A protein and the small-molecule ligand that binds it are described below.
Small molecule (SMILES): CC(=O)N[C@H]1[C@H](O[C@H]2[C@H](O)[C@@H](NC(C)=O)CO[C@@H]2CO)O[C@H](CO)[C@@H](O[C@@H]2O[C@H](CO[C@H]3O[C@H](CO)[C@@H](O)[C@H](O)[C@@H]3O)[C@@H](O)[C@H](O[C@H]3O[C@H](CO)[C@@H](O)[C@H](O)[C@@H]3O)[C@@H]2O)[C@@H]1O

Binding-site contacts:
Ligand atom O6 contacts residue TYR135 of chain 1.E at 4.4 Å.
Ligand atom O3 contacts residue ASP290 of chain 1.E at 3.4 Å (salt-bridge).
Ligand atom O7 contacts residue ASN118 of chain 1.E at 3.0 Å (h-bond).
Ligand atom N2 contacts residue ASP290 of chain 1.E at 3.0 Å (salt-bridge).
Ligand atom C8 contacts residue ASP290 of chain 1.E at 3.4 Å.
Ligand atom C8 contacts residue VAL104 of chain 1.E at 4.2 Å (hydrophobic).
Ligand atom C8 contacts residue LEU137 of chain 1.E at 4.0 Å (hydrophobic).
Ligand atom C7 contacts residue LEU137 of chain 1.E at 4.5 Å (hydrophobic).
Ligand atom C1 contacts residue TYR135 of chain 1.E at 4.0 Å (hydrophobic).
Ligand atom C2 contacts residue TYR135 of chain 1.E at 4.4 Å (hydrophobic).
Ligand atom C3 contacts residue ASN118 of chain 1.E at 3.8 Å.
Ligand atom C7 contacts residue ASP290 of chain 1.E at 3.7 Å.
Ligand atom C5 contacts residue TYR135 of chain 1.E at 4.3 Å (hydrophobic).
Ligand atom C1 contacts residue ASN118 of chain 1.E at 1.4 Å.
Ligand atom O7 contacts residue ASN106 of chain 1.E at 2.8 Å (h-bond).
Ligand atom O5 contacts residue ASN118 of chain 1.E at 2.3 Å (h-bond).
Ligand atom C2 contacts residue ASP290 of chain 1.E at 4.0 Å.
Ligand atom C7 contacts residue ASN118 of chain 1.E at 3.2 Å.
Ligand atom C5 contacts residue ASN118 of chain 1.E at 3.6 Å.
Ligand atom C8 contacts residue ASN118 of chain 1.E at 4.4 Å.
Ligand atom C8 contacts residue ASN106 of chain 1.E at 3.8 Å.
Ligand atom O7 contacts residue TYR135 of chain 1.E at 3.6 Å.
Ligand atom O4 contacts residue TYR135 of chain 1.E at 4.3 Å.
Ligand atom O7 contacts residue VAL104 of chain 1.E at 4.4 Å.
Ligand atom C4 contacts residue ASN118 of chain 1.E at 4.2 Å.
Ligand atom C3 contacts residue TYR135 of chain 1.E at 4.0 Å (hydrophobic).
Ligand atom C7 contacts residue TYR135 of chain 1.E at 4.5 Å (hydrophobic).
Ligand atom C3 contacts residue ASP290 of chain 1.E at 3.9 Å.
Ligand atom N2 contacts residue TYR135 of chain 1.E at 4.2 Å.
Ligand atom N2 contacts residue ASN118 of chain 1.E at 2.9 Å (h-bond).
Ligand atom C2 contacts residue ASN118 of chain 1.E at 2.5 Å.
Ligand atom C7 contacts residue ASN106 of chain 1.E at 3.6 Å.

Sequence of chain 1.E:
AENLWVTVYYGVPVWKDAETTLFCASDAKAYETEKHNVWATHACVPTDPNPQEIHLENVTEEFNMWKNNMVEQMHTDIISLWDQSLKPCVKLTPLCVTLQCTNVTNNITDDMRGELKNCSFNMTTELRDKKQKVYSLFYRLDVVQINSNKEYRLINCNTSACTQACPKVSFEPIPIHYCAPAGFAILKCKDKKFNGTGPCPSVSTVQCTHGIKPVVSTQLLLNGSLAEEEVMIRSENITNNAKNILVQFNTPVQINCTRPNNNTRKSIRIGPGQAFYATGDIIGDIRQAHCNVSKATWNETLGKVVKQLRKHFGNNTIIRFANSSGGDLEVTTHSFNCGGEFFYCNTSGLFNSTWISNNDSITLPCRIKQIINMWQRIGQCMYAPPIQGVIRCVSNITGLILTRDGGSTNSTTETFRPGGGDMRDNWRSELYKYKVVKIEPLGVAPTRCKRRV